Binding-site contacts:
Ligand atom C1 contacts residue ASN73 of chain 1.B at 1.5 Å.
Ligand atom C1 contacts residue PHE19 of chain 1.B at 3.6 Å (hydrophobic).
Ligand atom O5 contacts residue PHE17 of chain 1.B at 3.8 Å.
Ligand atom O5 contacts residue PHE19 of chain 1.B at 4.0 Å.
Ligand atom O3 contacts residue ASP41 of chain 1.B at 4.0 Å.
Ligand atom C3 contacts residue PHE17 of chain 1.B at 3.8 Å (hydrophobic).
Ligand atom C6 contacts residue PHE17 of chain 1.B at 3.7 Å (hydrophobic).
Ligand atom C5 contacts residue ASN73 of chain 1.B at 3.7 Å.
Ligand atom C6 contacts residue THR36 of chain 1.B at 3.6 Å.
Ligand atom O6 contacts residue ARG77 of chain 1.B at 4.0 Å.
Ligand atom C7 contacts residue ARG77 of chain 1.B at 3.7 Å.
Ligand atom C4 contacts residue PHE17 of chain 1.B at 3.7 Å (hydrophobic).
Ligand atom C1 contacts residue THR75 of chain 1.B at 3.8 Å.
Ligand atom C2 contacts residue PHE17 of chain 1.B at 3.7 Å (hydrophobic).
Ligand atom N2 contacts residue ASN73 of chain 1.B at 3.0 Å (h-bond).
Ligand atom C7 contacts residue ASP41 of chain 1.B at 3.7 Å.
Ligand atom C6 contacts residue PHE19 of chain 1.B at 3.7 Å (hydrophobic).
Ligand atom O3 contacts residue ARG77 of chain 1.B at 4.0 Å.
Ligand atom O5 contacts residue ASN73 of chain 1.B at 2.3 Å (h-bond).
Ligand atom O5 contacts residue GLN71 of chain 1.B at 4.0 Å.
Ligand atom C2 contacts residue ASN73 of chain 1.B at 2.6 Å.
Ligand atom C3 contacts residue ASN73 of chain 1.B at 3.8 Å.
Ligand atom O6 contacts residue PHE19 of chain 1.B at 3.6 Å.
Ligand atom N2 contacts residue ASP41 of chain 1.B at 3.0 Å (salt-bridge).
Ligand atom O7 contacts residue ARG77 of chain 1.B at 3.2 Å (salt-bridge).
Ligand atom C8 contacts residue ARG77 of chain 1.B at 3.5 Å.
Ligand atom C1 contacts residue PHE17 of chain 1.B at 3.7 Å (hydrophobic).
Ligand atom C7 contacts residue ASN73 of chain 1.B at 3.2 Å.
Ligand atom C5 contacts residue PHE19 of chain 1.B at 3.7 Å (hydrophobic).
Ligand atom O7 contacts residue VAL40 of chain 1.B at 4.0 Å.
Ligand atom C8 contacts residue ASP41 of chain 1.B at 3.6 Å.
Ligand atom O7 contacts residue ASN73 of chain 1.B at 2.9 Å (h-bond).
Ligand atom C6 contacts residue PHE19 of chain 1.B at 4.0 Å (hydrophobic).
Ligand atom C2 contacts residue ASP41 of chain 1.B at 3.8 Å.
Ligand atom C3 contacts residue ASP41 of chain 1.B at 3.7 Å.
Ligand atom C1 contacts residue ASP41 of chain 1.B at 4.0 Å.
Ligand atom C1 contacts residue PHE19 of chain 1.B at 3.7 Å (hydrophobic).
Ligand atom O5 contacts residue THR75 of chain 1.B at 4.0 Å.
Ligand atom C6 contacts residue GLN71 of chain 1.B at 3.1 Å.
Ligand atom C2 contacts residue PHE19 of chain 1.B at 3.8 Å (hydrophobic).

Sequence of chain 1.B:
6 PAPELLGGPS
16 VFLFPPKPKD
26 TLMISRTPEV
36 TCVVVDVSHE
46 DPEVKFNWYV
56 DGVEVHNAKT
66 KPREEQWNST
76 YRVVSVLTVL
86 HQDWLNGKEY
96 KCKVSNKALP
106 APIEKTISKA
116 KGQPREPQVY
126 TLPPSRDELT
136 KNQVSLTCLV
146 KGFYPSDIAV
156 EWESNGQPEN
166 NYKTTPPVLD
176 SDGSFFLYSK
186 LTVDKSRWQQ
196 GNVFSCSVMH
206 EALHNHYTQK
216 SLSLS

This small molecule binds to this protein.
Small molecule (SMILES): CC(=O)N[C@H]1[C@H](O[C@H]2[C@H](O)[C@@H](NC(C)=O)CO[C@@H]2CO)O[C@H](CO)[C@@H](O[C@@H]2O[C@H](CO[C@H]3O[C@H](CO)[C@@H](O)[C@H](O)[C@@H]3O[C@@H]3O[C@H](CO)[C@@H](O)[C@H](O)[C@H]3NC(C)=O)[C@@H](O)[C@H](O[C@H]3O[C@H](CO)[C@@H](O)[C@H](O)[C@@H]3O[C@@H]3O[C@H](CO)[C@@H](O)[C@H](O)[C@H]3NC(C)=O)[C@@H]2O)[C@@H]1O